Sequence of chain 3.FA:
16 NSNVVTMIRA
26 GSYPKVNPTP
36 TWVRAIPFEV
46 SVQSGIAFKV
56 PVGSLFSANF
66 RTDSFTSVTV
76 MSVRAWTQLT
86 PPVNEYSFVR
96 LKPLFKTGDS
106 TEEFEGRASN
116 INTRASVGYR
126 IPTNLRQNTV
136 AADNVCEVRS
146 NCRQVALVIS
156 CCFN

Sequence of chain 1.EA:
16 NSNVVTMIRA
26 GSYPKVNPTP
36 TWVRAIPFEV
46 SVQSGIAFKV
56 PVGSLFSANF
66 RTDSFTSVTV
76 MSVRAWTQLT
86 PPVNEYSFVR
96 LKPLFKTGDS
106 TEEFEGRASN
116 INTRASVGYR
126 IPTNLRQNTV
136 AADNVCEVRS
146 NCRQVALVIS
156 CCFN

Sequence of chain 1.C:
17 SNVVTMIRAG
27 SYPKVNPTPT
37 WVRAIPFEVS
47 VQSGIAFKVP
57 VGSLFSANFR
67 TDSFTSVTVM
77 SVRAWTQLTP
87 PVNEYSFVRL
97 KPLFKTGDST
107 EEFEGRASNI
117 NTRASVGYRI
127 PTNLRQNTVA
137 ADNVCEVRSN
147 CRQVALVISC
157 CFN

This small molecule binds to this protein.
Small molecule (SMILES): O=c1ccn([C@@H]2O[C@H](CO[P](=O)(O)O[C@H]3[C@@H](O)[C@H](n4ccc(=O)[nH]c4=O)O[C@@H]3CO[P](=O)(O)O[C@H]3[C@@H](O)[C@H](n4ccc(=O)[nH]c4=O)O[C@@H]3CO[P](=O)(O)O[C@H]3[C@@H](O)[C@H](n4ccc(=O)[nH]c4=O)O[C@@H]3CO[P](=O)(O)O[C@H]3[C@@H](O)[C@H](n4ccc(=O)[nH]c4=O)O[C@@H]3CO[P](=O)(O)O[C@H]3[C@@H](O)[C@H](n4ccc(=O)[nH]c4=O)O[C@@H]3COP(=O)=O)[C@@H](O)[C@H]2O)c(=O)[nH]1

Binding-site contacts:
Ligand atom O2' contacts residue SER17 of chain 1.C at 3.3 Å.
Ligand atom C2' contacts residue VAL38 of chain 3.FA at 3.9 Å (hydrophobic).
Ligand atom P contacts residue ARG79 of chain 3.FA at 3.6 Å.
Ligand atom C3' contacts residue SER77 of chain 3.FA at 3.5 Å.
Ligand atom C3' contacts residue SER17 of chain 1.C at 3.8 Å.
Ligand atom OP1 contacts residue SER17 of chain 1.C at 2.8 Å.
Ligand atom C5' contacts residue SER17 of chain 1.C at 4.1 Å.
Ligand atom C5' contacts residue ARG79 of chain 3.FA at 4.0 Å.
Ligand atom C4' contacts residue SER155 of chain 3.FA at 3.2 Å.
Ligand atom O2' contacts residue SER155 of chain 3.FA at 3.1 Å (h-bond).
Ligand atom C5' contacts residue SER77 of chain 3.FA at 3.9 Å.
Ligand atom C2' contacts residue SER155 of chain 3.FA at 4.2 Å.
Ligand atom O2 contacts residue VAL38 of chain 3.FA at 3.9 Å.
Ligand atom OP1 contacts residue THR36 of chain 1.EA at 3.3 Å (h-bond).
Ligand atom O3' contacts residue ALA40 of chain 3.FA at 3.9 Å.
Ligand atom O2' contacts residue ARG39 of chain 3.FA at 3.9 Å.
Ligand atom C4' contacts residue SER17 of chain 1.C at 3.4 Å.
Ligand atom O3' contacts residue THR36 of chain 1.EA at 3.6 Å (h-bond).
Ligand atom OP1 contacts residue ARG79 of chain 3.FA at 2.2 Å (salt-bridge).
Ligand atom O2' contacts residue ASN18 of chain 1.C at 3.9 Å.
Ligand atom O4' contacts residue SER155 of chain 3.FA at 3.7 Å.
Ligand atom C2' contacts residue SER17 of chain 1.C at 4.2 Å.
Ligand atom O4' contacts residue SER77 of chain 3.FA at 4.0 Å.
Ligand atom C5' contacts residue VAL19 of chain 1.C at 4.2 Å (hydrophobic).
Ligand atom O2' contacts residue SER77 of chain 3.FA at 3.3 Å (h-bond).
Ligand atom C2' contacts residue SER77 of chain 3.FA at 4.0 Å.
Ligand atom P contacts residue THR36 of chain 1.EA at 4.0 Å.
Ligand atom C5' contacts residue SER155 of chain 3.FA at 2.7 Å.
Ligand atom O3' contacts residue ILE23 of chain 1.EA at 3.4 Å.
Ligand atom O2' contacts residue VAL38 of chain 3.FA at 2.9 Å (h-bond).
Ligand atom O3' contacts residue SER77 of chain 3.FA at 3.2 Å (h-bond).
Ligand atom OP1 contacts residue THR21 of chain 1.C at 3.4 Å.
Ligand atom O5' contacts residue SER155 of chain 3.FA at 3.8 Å.
Ligand atom C1' contacts residue VAL38 of chain 3.FA at 4.0 Å (hydrophobic).
Ligand atom C5' contacts residue THR36 of chain 1.EA at 4.1 Å.
Ligand atom O3' contacts residue SER17 of chain 1.C at 3.0 Å.
Ligand atom O3' contacts residue SER155 of chain 3.FA at 3.8 Å.
Ligand atom C4' contacts residue SER77 of chain 3.FA at 3.1 Å.
Ligand atom C4' contacts residue ALA40 of chain 3.FA at 3.8 Å (hydrophobic).
Ligand atom P contacts residue SER17 of chain 1.C at 3.5 Å.